Binding-site contacts:
Ligand atom C04 contacts residue TRP93 of chain 1.B at 3.4 Å (hydrophobic).
Ligand atom F08 contacts residue ALA290 of chain 1.B at 3.4 Å.
Ligand atom C16 contacts residue THR295 of chain 1.B at 3.9 Å.
Ligand atom C11 contacts residue PHE464 of chain 1.B at 3.8 Å (hydrophobic).
Ligand atom N01 contacts residue TRP237 of chain 1.B at 3.3 Å.
Ligand atom C09 contacts residue TRP93 of chain 1.B at 3.7 Å (hydrophobic).
Ligand atom C05 contacts residue TRP93 of chain 1.B at 3.9 Å (hydrophobic).
Ligand atom C09 contacts residue ALA290 of chain 1.B at 3.6 Å (hydrophobic).
Ligand atom N01 contacts residue ARG97 of chain 1.B at 3.0 Å (salt-bridge).
Ligand atom C12 contacts residue THR295 of chain 1.B at 3.9 Å.
Ligand atom F08 contacts residue MET207 of chain 1.B at 4.0 Å.
Ligand atom C02 contacts residue ALA290 of chain 1.B at 3.8 Å (hydrophobic).
Ligand atom C02 contacts residue ARG97 of chain 1.B at 3.9 Å.
Ligand atom C10 contacts residue GLY291 of chain 1.B at 3.8 Å.
Ligand atom C03 contacts residue TRP93 of chain 1.B at 3.4 Å (hydrophobic).
Ligand atom N17 contacts residue THR295 of chain 1.B at 3.4 Å.
Ligand atom C07 contacts residue ALA290 of chain 1.B at 3.9 Å (hydrophobic).
Ligand atom N15 contacts residue HEM1 of chain 1.P at 2.4 Å.
Ligand atom N01 contacts residue ALA290 of chain 1.B at 4.0 Å.
Ligand atom C16 contacts residue HEM1 of chain 1.P at 3.1 Å.
Ligand atom C11 contacts residue THR295 of chain 1.B at 3.8 Å.
Ligand atom C09 contacts residue GLY291 of chain 1.B at 3.7 Å.
Ligand atom C12 contacts residue ILE465 of chain 1.B at 4.0 Å (hydrophobic).
Ligand atom F08 contacts residue GLY291 of chain 1.B at 3.5 Å.
Ligand atom C06 contacts residue GLY291 of chain 1.B at 3.4 Å.
Ligand atom C10 contacts residue THR295 of chain 1.B at 3.6 Å.
Ligand atom C02 contacts residue GLU287 of chain 1.B at 3.8 Å.
Ligand atom C14 contacts residue HEM1 of chain 1.P at 3.2 Å.
Ligand atom C12 contacts residue PHE464 of chain 1.B at 3.8 Å (hydrophobic).
Ligand atom C02 contacts residue TRP237 of chain 1.B at 3.6 Å (hydrophobic).
Ligand atom C06 contacts residue TRP93 of chain 1.B at 4.0 Å (hydrophobic).
Ligand atom F08 contacts residue PHE208 of chain 1.B at 3.0 Å.
Ligand atom C11 contacts residue PHE208 of chain 1.B at 3.9 Å (hydrophobic).
Ligand atom C05 contacts residue GLY291 of chain 1.B at 3.9 Å.
Ligand atom N01 contacts residue GLU287 of chain 1.B at 3.5 Å.
Ligand atom C07 contacts residue GLY291 of chain 1.B at 3.3 Å.
Ligand atom C07 contacts residue TRP93 of chain 1.B at 3.8 Å (hydrophobic).
Ligand atom C13 contacts residue THR295 of chain 1.B at 3.6 Å.
Ligand atom C16 contacts residue GLY291 of chain 1.B at 3.6 Å.
Ligand atom C02 contacts residue TRP93 of chain 1.B at 3.8 Å (hydrophobic).

A small-molecule ligand and the protein it binds are described below.
Small molecule (SMILES): N#Cc1ccc([C@H]2CCc3cncn32)c(F)c1

Sequence of chain 1.B:
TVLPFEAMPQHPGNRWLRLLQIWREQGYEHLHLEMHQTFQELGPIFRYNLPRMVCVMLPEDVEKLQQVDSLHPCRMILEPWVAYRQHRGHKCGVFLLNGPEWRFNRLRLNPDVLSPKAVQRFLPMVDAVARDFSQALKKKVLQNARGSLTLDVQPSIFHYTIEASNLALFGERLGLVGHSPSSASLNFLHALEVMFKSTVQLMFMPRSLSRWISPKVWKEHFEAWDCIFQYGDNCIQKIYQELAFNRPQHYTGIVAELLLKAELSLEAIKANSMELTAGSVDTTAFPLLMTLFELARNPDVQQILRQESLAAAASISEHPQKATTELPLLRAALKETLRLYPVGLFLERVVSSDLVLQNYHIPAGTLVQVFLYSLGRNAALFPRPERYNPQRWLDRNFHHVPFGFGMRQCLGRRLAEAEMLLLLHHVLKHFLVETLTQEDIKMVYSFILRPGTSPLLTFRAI